The protein below binds the small molecule below.
Small molecule (SMILES): O=C[C@@H](O)[C@@H](O)[C@H](O)[C@H](O)CO

Sequence of chain 1.A:
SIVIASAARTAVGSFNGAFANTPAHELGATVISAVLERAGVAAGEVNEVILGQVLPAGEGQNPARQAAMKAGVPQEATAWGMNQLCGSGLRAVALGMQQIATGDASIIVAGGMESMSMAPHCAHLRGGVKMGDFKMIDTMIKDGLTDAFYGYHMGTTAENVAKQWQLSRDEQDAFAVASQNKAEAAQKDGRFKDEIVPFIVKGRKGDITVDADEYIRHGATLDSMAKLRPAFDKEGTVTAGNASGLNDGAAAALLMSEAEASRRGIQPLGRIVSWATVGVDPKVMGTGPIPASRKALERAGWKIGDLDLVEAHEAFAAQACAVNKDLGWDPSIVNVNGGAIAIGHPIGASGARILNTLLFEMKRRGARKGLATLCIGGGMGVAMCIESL

Binding-site contacts:
Ligand atom C3 contacts residue VAL339 of chain 1.A at 3.7 Å (hydrophobic).
Ligand atom O5 contacts residue VAL337 of chain 1.A at 2.3 Å (h-bond).
Ligand atom C3 contacts residue LYS185 of chain 1.A at 4.4 Å.
Ligand atom C6 contacts residue PRO334 of chain 1.A at 3.5 Å (hydrophobic).
Ligand atom O3 contacts residue SER335 of chain 1.A at 2.2 Å (h-bond).
Ligand atom O6 contacts residue SER335 of chain 1.A at 3.6 Å.
Ligand atom C3 contacts residue SER335 of chain 1.A at 3.5 Å.
Ligand atom O2 contacts residue LYS185 of chain 1.A at 4.0 Å.
Ligand atom O1 contacts residue SER335 of chain 1.A at 4.0 Å.
Ligand atom C2 contacts residue VAL339 of chain 1.A at 3.4 Å (hydrophobic).
Ligand atom O3 contacts residue PRO334 of chain 1.A at 4.4 Å.
Ligand atom O2 contacts residue VAL339 of chain 1.A at 3.0 Å (h-bond).
Ligand atom C4 contacts residue LYS185 of chain 1.A at 3.2 Å.
Ligand atom C4 contacts residue SER335 of chain 1.A at 4.4 Å.
Ligand atom C4 contacts residue VAL339 of chain 1.A at 4.2 Å (hydrophobic).
Ligand atom C5 contacts residue VAL337 of chain 1.A at 3.7 Å (hydrophobic).
Ligand atom O1 contacts residue VAL339 of chain 1.A at 3.2 Å.
Ligand atom C5 contacts residue SER335 of chain 1.A at 3.5 Å.
Ligand atom O3 contacts residue ILE336 of chain 1.A at 3.9 Å.
Ligand atom C5 contacts residue LYS185 of chain 1.A at 3.5 Å.
Ligand atom O4 contacts residue LYS185 of chain 1.A at 2.9 Å.
Ligand atom C2 contacts residue SER335 of chain 1.A at 4.4 Å.
Ligand atom C6 contacts residue SER335 of chain 1.A at 4.0 Å.
Ligand atom O6 contacts residue PRO334 of chain 1.A at 3.6 Å.
Ligand atom C5 contacts residue PRO334 of chain 1.A at 3.2 Å (hydrophobic).
Ligand atom O5 contacts residue SER335 of chain 1.A at 4.1 Å.
Ligand atom C1 contacts residue VAL339 of chain 1.A at 3.7 Å (hydrophobic).
Ligand atom C6 contacts residue LYS185 of chain 1.A at 3.7 Å.
Ligand atom O5 contacts residue VAL339 of chain 1.A at 4.2 Å.
Ligand atom O5 contacts residue LYS185 of chain 1.A at 2.8 Å (salt-bridge).
Ligand atom O5 contacts residue PRO334 of chain 1.A at 2.9 Å (h-bond).
Ligand atom O1 contacts residue ARG368 of chain 1.A at 2.8 Å (salt-bridge).
Ligand atom C1 contacts residue ARG368 of chain 1.A at 4.0 Å.
Ligand atom O3 contacts residue VAL339 of chain 1.A at 3.1 Å.
Ligand atom C4 contacts residue VAL337 of chain 1.A at 4.5 Å (hydrophobic).
Ligand atom C1 contacts residue SER335 of chain 1.A at 4.4 Å.
Ligand atom O5 contacts residue ASN338 of chain 1.A at 3.8 Å.